Binding-site contacts:
Ligand atom N2 contacts residue ASN1074 of chain 1.H at 2.9 Å (h-bond).
Ligand atom O7 contacts residue ASN1074 of chain 1.H at 3.9 Å.
Ligand atom C8 contacts residue ALA706 of chain 1.H at 4.2 Å (hydrophobic).
Ligand atom C3 contacts residue ALA706 of chain 1.H at 4.5 Å (hydrophobic).
Ligand atom C8 contacts residue ASN1074 of chain 1.H at 4.3 Å.
Ligand atom C8 contacts residue LYS1073 of chain 1.H at 4.2 Å.
Ligand atom O4 contacts residue ALA706 of chain 1.H at 3.8 Å.
Ligand atom O5 contacts residue ASN1074 of chain 1.H at 2.3 Å (h-bond).
Ligand atom C7 contacts residue ASN1074 of chain 1.H at 3.6 Å.
Ligand atom C2 contacts residue ASN1074 of chain 1.H at 2.5 Å.
Ligand atom C1 contacts residue ASN1074 of chain 1.H at 1.4 Å.
Ligand atom C5 contacts residue ASN1074 of chain 1.H at 3.6 Å.
Ligand atom C6 contacts residue ALA706 of chain 1.H at 4.4 Å (hydrophobic).
Ligand atom C8 contacts residue GLU1072 of chain 1.H at 3.4 Å.
Ligand atom C4 contacts residue ALA706 of chain 1.H at 4.2 Å (hydrophobic).
Ligand atom C1 contacts residue GLN895 of chain 1.I at 4.2 Å.
Ligand atom C7 contacts residue ALA706 of chain 1.H at 3.9 Å (hydrophobic).
Ligand atom O7 contacts residue SER704 of chain 1.H at 4.0 Å.
Ligand atom O7 contacts residue ALA706 of chain 1.H at 3.5 Å.
Ligand atom C3 contacts residue ASN1074 of chain 1.H at 3.8 Å.
Ligand atom C4 contacts residue ASN1074 of chain 1.H at 4.2 Å.
Ligand atom C5 contacts residue ALA706 of chain 1.H at 3.7 Å (hydrophobic).

Sequence of chain 1.I:
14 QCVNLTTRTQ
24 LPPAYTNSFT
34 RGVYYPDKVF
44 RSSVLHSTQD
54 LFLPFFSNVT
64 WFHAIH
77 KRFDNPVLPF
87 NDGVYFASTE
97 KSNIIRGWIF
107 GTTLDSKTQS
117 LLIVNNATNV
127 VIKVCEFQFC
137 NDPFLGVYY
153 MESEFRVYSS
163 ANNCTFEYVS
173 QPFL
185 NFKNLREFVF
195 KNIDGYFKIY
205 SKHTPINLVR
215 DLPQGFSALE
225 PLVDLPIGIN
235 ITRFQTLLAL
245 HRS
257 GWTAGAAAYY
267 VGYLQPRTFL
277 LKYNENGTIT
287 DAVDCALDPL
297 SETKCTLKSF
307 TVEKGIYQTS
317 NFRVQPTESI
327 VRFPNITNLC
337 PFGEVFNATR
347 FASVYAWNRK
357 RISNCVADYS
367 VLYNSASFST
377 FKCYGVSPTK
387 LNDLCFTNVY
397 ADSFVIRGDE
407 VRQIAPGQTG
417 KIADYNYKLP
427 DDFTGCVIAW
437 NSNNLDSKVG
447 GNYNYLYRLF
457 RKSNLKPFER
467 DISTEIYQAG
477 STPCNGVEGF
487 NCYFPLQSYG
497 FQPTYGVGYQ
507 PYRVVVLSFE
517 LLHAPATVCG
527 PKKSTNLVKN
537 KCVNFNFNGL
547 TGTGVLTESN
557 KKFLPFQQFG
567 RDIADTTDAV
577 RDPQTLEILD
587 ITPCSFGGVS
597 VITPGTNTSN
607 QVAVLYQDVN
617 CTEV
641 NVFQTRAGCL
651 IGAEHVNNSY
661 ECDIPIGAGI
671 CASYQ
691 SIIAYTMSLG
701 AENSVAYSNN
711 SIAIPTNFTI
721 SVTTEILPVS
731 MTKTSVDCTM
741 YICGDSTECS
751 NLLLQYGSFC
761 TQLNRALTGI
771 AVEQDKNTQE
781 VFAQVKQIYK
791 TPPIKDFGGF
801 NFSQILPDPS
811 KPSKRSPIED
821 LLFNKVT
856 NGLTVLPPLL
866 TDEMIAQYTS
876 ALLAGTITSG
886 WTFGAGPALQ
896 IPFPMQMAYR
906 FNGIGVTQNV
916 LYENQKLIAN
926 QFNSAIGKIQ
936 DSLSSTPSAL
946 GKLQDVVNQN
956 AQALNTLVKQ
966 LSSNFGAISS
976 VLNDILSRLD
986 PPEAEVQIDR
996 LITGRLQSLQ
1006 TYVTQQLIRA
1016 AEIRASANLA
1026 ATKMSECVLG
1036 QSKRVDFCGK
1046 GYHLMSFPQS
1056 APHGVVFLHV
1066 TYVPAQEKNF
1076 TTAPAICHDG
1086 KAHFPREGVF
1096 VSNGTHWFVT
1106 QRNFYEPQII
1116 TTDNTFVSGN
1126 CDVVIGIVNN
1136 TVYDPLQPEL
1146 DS

A small-molecule ligand and the protein it binds are described below.
Small molecule (SMILES): CC(=O)N[C@H]1[C@H](O[C@H]2[C@H](O)[C@@H](NC(C)=O)CO[C@@H]2CO)O[C@H](CO)[C@@H](O)[C@@H]1O

Sequence of chain 1.H:
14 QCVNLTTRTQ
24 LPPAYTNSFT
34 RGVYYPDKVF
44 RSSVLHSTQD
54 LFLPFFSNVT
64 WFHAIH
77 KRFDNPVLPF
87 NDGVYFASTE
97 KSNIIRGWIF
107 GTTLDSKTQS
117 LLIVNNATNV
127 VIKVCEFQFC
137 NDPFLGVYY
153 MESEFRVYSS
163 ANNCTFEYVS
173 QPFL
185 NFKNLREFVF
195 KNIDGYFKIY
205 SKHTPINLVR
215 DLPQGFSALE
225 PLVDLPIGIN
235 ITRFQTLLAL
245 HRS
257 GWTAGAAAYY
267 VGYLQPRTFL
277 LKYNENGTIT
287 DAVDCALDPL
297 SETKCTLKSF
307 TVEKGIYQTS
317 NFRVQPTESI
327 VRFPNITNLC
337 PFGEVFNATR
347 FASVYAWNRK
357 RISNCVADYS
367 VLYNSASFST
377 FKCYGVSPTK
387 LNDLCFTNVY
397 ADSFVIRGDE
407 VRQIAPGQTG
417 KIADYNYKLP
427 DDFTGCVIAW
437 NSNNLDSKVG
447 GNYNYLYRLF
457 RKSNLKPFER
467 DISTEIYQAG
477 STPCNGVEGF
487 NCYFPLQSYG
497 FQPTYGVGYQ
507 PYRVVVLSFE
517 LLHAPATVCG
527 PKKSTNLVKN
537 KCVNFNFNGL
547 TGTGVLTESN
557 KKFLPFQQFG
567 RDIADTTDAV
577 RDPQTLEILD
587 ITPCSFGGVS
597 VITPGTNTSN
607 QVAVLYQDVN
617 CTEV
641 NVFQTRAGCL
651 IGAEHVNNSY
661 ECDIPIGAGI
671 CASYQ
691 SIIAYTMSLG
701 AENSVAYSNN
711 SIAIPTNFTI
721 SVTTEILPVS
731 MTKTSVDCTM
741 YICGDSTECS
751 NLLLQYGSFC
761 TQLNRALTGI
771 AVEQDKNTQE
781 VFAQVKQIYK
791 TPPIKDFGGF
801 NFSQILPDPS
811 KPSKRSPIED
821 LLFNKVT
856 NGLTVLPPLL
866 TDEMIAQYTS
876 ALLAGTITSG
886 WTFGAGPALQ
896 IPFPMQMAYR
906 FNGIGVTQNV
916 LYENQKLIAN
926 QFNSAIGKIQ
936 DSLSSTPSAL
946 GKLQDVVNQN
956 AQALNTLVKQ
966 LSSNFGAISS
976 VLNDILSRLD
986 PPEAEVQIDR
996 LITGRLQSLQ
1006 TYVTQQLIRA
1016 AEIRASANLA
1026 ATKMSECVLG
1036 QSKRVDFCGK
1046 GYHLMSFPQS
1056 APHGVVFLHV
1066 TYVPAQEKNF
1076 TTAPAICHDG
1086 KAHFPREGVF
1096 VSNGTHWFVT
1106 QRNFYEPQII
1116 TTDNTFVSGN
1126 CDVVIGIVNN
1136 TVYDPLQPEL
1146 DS